The small molecule below binds the protein below.
Small molecule (SMILES): Cc1cc(CCCOc2c(C)cc(-c3noc(C(F)(F)F)n3)cc2C)on1

Sequence of chain 3.A:
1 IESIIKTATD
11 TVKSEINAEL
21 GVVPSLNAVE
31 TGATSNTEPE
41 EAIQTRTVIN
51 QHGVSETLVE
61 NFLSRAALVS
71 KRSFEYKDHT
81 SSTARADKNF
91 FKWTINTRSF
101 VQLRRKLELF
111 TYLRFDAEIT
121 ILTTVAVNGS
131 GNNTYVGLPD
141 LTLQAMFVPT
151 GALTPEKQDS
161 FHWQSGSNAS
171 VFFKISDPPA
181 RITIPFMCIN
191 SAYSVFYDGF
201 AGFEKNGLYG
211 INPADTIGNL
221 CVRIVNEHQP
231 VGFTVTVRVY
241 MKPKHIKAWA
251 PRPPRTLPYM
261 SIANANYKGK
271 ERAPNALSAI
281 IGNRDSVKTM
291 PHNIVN

Binding-site contacts:
Ligand atom F1 contacts residue VAL171 of chain 3.A at 3.0 Å.
Ligand atom F3 contacts residue ILE182 of chain 3.A at 3.2 Å.
Ligand atom C2A contacts residue ILE182 of chain 3.A at 3.6 Å (hydrophobic).
Ligand atom F3 contacts residue ALA24 of chain 3.B at 3.9 Å.
Ligand atom C2A contacts residue LEU220 of chain 3.A at 3.8 Å (hydrophobic).
Ligand atom O1B contacts residue ILE95 of chain 3.A at 3.0 Å.
Ligand atom C3A contacts residue ILE182 of chain 3.A at 3.2 Å (hydrophobic).
Ligand atom CM2 contacts residue ILE119 of chain 3.A at 3.5 Å (hydrophobic).
Ligand atom F3 contacts residue ALA169 of chain 3.A at 3.7 Å.
Ligand atom CM6 contacts residue MET187 of chain 3.A at 3.8 Å (hydrophobic).
Ligand atom C6B contacts residue ILE184 of chain 3.A at 3.7 Å (hydrophobic).
Ligand atom C3B contacts residue ILE119 of chain 3.A at 3.5 Å (hydrophobic).
Ligand atom CM6 contacts residue ILE217 of chain 3.A at 3.4 Å (hydrophobic).
Ligand atom F1 contacts residue ALA145 of chain 3.A at 3.0 Å.
Ligand atom N3A contacts residue PHE147 of chain 3.A at 3.6 Å.
Ligand atom F1 contacts residue SER170 of chain 3.A at 3.7 Å.
Ligand atom CM4 contacts residue ILE182 of chain 3.A at 3.6 Å (hydrophobic).
Ligand atom O1 contacts residue TYR193 of chain 3.A at 3.9 Å.
Ligand atom CM3 contacts residue THR97 of chain 3.A at 3.9 Å.
Ligand atom C6B contacts residue ILE95 of chain 3.A at 3.6 Å (hydrophobic).
Ligand atom CM4 contacts residue ALA169 of chain 3.A at 3.5 Å (hydrophobic).
Ligand atom O1A contacts residue LEU220 of chain 3.A at 3.4 Å.
Ligand atom F2 contacts residue PHE147 of chain 3.A at 3.2 Å.
Ligand atom CM2 contacts residue TRP93 of chain 3.A at 3.9 Å (hydrophobic).
Ligand atom N3A contacts residue ILE184 of chain 3.A at 3.9 Å.
Ligand atom F2 contacts residue ALA169 of chain 3.A at 2.2 Å.
Ligand atom N3A contacts residue ILE182 of chain 3.A at 3.0 Å.
Ligand atom O1A contacts residue ILE182 of chain 3.A at 3.9 Å.
Ligand atom CM6 contacts residue ILE184 of chain 3.A at 3.5 Å (hydrophobic).
Ligand atom CM4 contacts residue ALA145 of chain 3.A at 3.5 Å (hydrophobic).
Ligand atom C4 contacts residue PHE115 of chain 3.A at 3.3 Å (hydrophobic).
Ligand atom O1A contacts residue ALA145 of chain 3.A at 3.8 Å.
Ligand atom N1A contacts residue LEU220 of chain 3.A at 3.0 Å.
Ligand atom F2 contacts residue ALA145 of chain 3.A at 3.0 Å.
Ligand atom C1B contacts residue ILE95 of chain 3.A at 3.5 Å (hydrophobic).
Ligand atom O1 contacts residue ILE217 of chain 3.A at 3.2 Å.
Ligand atom F2 contacts residue MET146 of chain 3.A at 3.7 Å.
Ligand atom F2 contacts residue SER170 of chain 3.A at 3.5 Å.
Ligand atom C2B contacts residue ILE119 of chain 3.A at 3.5 Å (hydrophobic).
Ligand atom C5B contacts residue ILE184 of chain 3.A at 3.4 Å (hydrophobic).

Sequence of chain 3.B:
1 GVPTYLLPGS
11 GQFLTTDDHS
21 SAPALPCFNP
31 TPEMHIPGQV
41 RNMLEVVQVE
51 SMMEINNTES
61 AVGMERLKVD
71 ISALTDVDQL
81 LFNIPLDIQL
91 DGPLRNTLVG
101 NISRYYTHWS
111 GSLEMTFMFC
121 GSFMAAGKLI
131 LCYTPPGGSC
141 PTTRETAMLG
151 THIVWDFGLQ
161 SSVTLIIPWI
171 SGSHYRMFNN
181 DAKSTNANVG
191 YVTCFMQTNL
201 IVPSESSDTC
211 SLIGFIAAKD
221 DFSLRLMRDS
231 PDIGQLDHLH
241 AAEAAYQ